Sequence of chain 1.C:
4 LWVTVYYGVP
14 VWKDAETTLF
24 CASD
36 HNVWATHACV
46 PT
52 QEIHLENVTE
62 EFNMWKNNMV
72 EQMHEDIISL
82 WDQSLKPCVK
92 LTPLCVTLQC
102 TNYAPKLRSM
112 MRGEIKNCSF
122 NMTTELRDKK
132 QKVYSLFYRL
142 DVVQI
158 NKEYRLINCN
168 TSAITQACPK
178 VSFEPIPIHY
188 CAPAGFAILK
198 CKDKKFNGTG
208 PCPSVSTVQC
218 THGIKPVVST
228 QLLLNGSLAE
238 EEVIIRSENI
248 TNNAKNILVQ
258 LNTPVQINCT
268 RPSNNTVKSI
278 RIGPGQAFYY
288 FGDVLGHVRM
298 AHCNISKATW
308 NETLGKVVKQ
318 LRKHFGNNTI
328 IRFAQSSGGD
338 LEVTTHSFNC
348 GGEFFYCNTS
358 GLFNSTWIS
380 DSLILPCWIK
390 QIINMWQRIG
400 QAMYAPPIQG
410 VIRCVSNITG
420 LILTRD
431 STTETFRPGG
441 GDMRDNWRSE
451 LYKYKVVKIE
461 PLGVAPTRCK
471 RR

Binding-site contacts:
Ligand atom C3 contacts residue ASN167 of chain 1.A at 3.8 Å.
Ligand atom N2 contacts residue THR168 of chain 1.A at 3.9 Å.
Ligand atom O5 contacts residue ARG162 of chain 1.A at 2.9 Å (salt-bridge).
Ligand atom C2 contacts residue ASN167 of chain 1.A at 2.4 Å.
Ligand atom C6 contacts residue ARG162 of chain 1.A at 3.5 Å.
Ligand atom C1 contacts residue ASN167 of chain 1.A at 1.4 Å.
Ligand atom C8 contacts residue THR168 of chain 1.A at 4.1 Å.
Ligand atom C1 contacts residue ARG162 of chain 1.A at 3.9 Å.
Ligand atom O6 contacts residue VAL144 of chain 1.A at 4.0 Å.
Ligand atom O7 contacts residue ARG278 of chain 1.C at 2.5 Å (salt-bridge).
Ligand atom C8 contacts residue ARG278 of chain 1.C at 3.5 Å.
Ligand atom C7 contacts residue ASN167 of chain 1.A at 3.2 Å.
Ligand atom C6 contacts residue VAL144 of chain 1.A at 4.0 Å (hydrophobic).
Ligand atom C4 contacts residue ASN167 of chain 1.A at 4.2 Å.
Ligand atom O7 contacts residue ASN167 of chain 1.A at 3.2 Å (h-bond).
Ligand atom C7 contacts residue THR168 of chain 1.A at 4.3 Å.
Ligand atom C7 contacts residue ARG278 of chain 1.C at 3.3 Å.
Ligand atom C5 contacts residue ASN167 of chain 1.A at 3.7 Å.
Ligand atom N2 contacts residue ARG278 of chain 1.C at 4.4 Å.
Ligand atom O6 contacts residue ARG162 of chain 1.A at 3.4 Å (salt-bridge).
Ligand atom N2 contacts residue ASN167 of chain 1.A at 2.9 Å (h-bond).
Ligand atom C1 contacts residue THR168 of chain 1.A at 4.4 Å.
Ligand atom C5 contacts residue ARG162 of chain 1.A at 3.9 Å.
Ligand atom C8 contacts residue ASN167 of chain 1.A at 4.1 Å.
Ligand atom O5 contacts residue ASN167 of chain 1.A at 2.4 Å (h-bond).

Sequence of chain 1.A:
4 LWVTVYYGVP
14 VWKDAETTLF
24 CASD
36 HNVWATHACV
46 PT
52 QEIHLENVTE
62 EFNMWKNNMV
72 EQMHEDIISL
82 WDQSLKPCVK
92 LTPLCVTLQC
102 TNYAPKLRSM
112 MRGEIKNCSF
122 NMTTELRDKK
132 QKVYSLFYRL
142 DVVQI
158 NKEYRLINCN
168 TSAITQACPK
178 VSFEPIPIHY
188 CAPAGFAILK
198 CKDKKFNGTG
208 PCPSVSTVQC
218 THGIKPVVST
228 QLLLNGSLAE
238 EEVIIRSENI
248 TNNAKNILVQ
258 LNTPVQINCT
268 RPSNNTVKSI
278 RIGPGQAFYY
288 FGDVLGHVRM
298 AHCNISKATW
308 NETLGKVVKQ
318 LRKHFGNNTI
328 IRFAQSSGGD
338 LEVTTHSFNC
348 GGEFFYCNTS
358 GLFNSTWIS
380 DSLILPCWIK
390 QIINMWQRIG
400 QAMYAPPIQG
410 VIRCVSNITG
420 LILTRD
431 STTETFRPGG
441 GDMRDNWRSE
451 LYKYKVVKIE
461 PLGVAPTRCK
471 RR

The protein below binds the small molecule below.
Small molecule (SMILES): CC(=O)N[C@@H]1[C@@H](O)[C@H](O)[C@@H](CO)O[C@H]1O